Sequence of chain 2.A:
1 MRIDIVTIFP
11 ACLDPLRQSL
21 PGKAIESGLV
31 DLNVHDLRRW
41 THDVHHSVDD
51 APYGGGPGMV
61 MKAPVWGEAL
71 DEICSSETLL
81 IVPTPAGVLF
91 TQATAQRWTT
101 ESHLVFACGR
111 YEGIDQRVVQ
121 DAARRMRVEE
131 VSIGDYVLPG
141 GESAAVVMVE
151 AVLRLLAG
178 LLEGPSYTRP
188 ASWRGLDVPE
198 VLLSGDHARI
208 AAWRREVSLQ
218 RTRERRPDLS

Binding-site contacts:
Ligand atom SAU contacts residue ALA144 of chain 2.A at 3.5 Å.
Ligand atom CAE contacts residue LEU138 of chain 2.A at 3.3 Å (hydrophobic).
Ligand atom CAQ contacts residue GLU112 of chain 2.A at 3.1 Å.
Ligand atom CAH contacts residue TYR136 of chain 2.A at 3.2 Å (hydrophobic).
Ligand atom SAU contacts residue THR84 of chain 2.A at 3.3 Å (h-bond).
Ligand atom CAV contacts residue PRO85 of chain 2.A at 3.8 Å (hydrophobic).
Ligand atom CAD contacts residue PRO85 of chain 2.A at 3.8 Å (hydrophobic).
Ligand atom CAH contacts residue SER132 of chain 2.A at 3.5 Å.
Ligand atom CAO contacts residue GLU180 of chain 1.A at 3.2 Å.
Ligand atom CAA contacts residue GLU112 of chain 2.A at 3.4 Å.
Ligand atom CBB contacts residue PRO85 of chain 2.A at 3.8 Å (hydrophobic).
Ligand atom OAC contacts residue TYR136 of chain 2.A at 3.8 Å.
Ligand atom CAM contacts residue GLU180 of chain 1.A at 3.1 Å.
Ligand atom OAB contacts residue PRO83 of chain 2.A at 3.8 Å.
Ligand atom CAZ contacts residue TYR136 of chain 2.A at 3.7 Å (hydrophobic).
Ligand atom OAC contacts residue LEU138 of chain 2.A at 3.0 Å (h-bond).
Ligand atom NAS contacts residue PRO85 of chain 2.A at 3.7 Å.
Ligand atom CAI contacts residue GLY141 of chain 2.A at 3.7 Å.
Ligand atom SAU contacts residue PRO83 of chain 2.A at 3.6 Å.
Ligand atom NAR contacts residue SER132 of chain 2.A at 3.4 Å (h-bond).
Ligand atom CAI contacts residue PRO83 of chain 2.A at 3.3 Å (hydrophobic).
Ligand atom CAN contacts residue ARG154 of chain 1.A at 3.6 Å.
Ligand atom CAY contacts residue PRO85 of chain 2.A at 3.8 Å (hydrophobic).
Ligand atom NBD contacts residue GLU180 of chain 1.A at 3.6 Å.
Ligand atom CAW contacts residue LEU138 of chain 2.A at 3.8 Å (hydrophobic).
Ligand atom CAK contacts residue VAL137 of chain 2.A at 3.8 Å (hydrophobic).
Ligand atom OAB contacts residue GLY141 of chain 2.A at 3.2 Å (h-bond).
Ligand atom CAF contacts residue GLU112 of chain 2.A at 3.3 Å.
Ligand atom NAR contacts residue ILE133 of chain 2.A at 3.3 Å (h-bond).
Ligand atom CAZ contacts residue LEU138 of chain 2.A at 3.8 Å (hydrophobic).
Ligand atom CAH contacts residue GLY134 of chain 2.A at 3.2 Å.
Ligand atom CAP contacts residue LEU138 of chain 2.A at 3.4 Å (hydrophobic).
Ligand atom NAT contacts residue TYR136 of chain 2.A at 2.6 Å (h-bond).
Ligand atom NAS contacts residue LEU138 of chain 2.A at 3.5 Å (h-bond).
Ligand atom CAI contacts residue THR84 of chain 2.A at 3.3 Å.
Ligand atom CAG contacts residue VAL137 of chain 2.A at 3.8 Å (hydrophobic).
Ligand atom CAK contacts residue ARG154 of chain 1.A at 3.3 Å.
Ligand atom CAV contacts residue GLY140 of chain 2.A at 3.8 Å.
Ligand atom OAB contacts residue GLY140 of chain 2.A at 3.5 Å.
Ligand atom OAC contacts residue VAL137 of chain 2.A at 3.8 Å.

Sequence of chain 1.A:
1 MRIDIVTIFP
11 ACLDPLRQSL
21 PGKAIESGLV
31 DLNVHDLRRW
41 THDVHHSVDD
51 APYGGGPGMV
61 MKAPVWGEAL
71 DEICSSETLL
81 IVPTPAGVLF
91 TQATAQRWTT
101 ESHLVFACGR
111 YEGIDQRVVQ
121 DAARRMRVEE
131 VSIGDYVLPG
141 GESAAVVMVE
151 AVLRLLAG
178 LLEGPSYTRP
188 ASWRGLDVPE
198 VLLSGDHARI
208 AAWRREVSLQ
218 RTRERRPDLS

This protein binds this small molecule.
Small molecule (SMILES): CCN(Cc1ccc(CNC(=O)c2csc3nc[nH]c(=O)c23)cc1)C1CCCCC1